Binding-site contacts:
Ligand atom O5 contacts residue ASN166 of chain 1.M at 2.4 Å (h-bond).
Ligand atom C2 contacts residue ASN166 of chain 1.M at 2.5 Å.
Ligand atom N2 contacts residue THR239 of chain 1.M at 3.2 Å (h-bond).
Ligand atom C1 contacts residue TRP237 of chain 1.M at 4.5 Å (hydrophobic).
Ligand atom C6 contacts residue TRP237 of chain 1.M at 4.4 Å (hydrophobic).
Ligand atom C5 contacts residue TRP237 of chain 1.M at 4.3 Å (hydrophobic).
Ligand atom C7 contacts residue THR239 of chain 1.M at 3.3 Å.
Ligand atom C5 contacts residue ASN166 of chain 1.M at 3.6 Å.
Ligand atom C3 contacts residue TRP237 of chain 1.M at 4.4 Å (hydrophobic).
Ligand atom C8 contacts residue THR239 of chain 1.M at 3.5 Å.
Ligand atom N2 contacts residue TRP237 of chain 1.M at 4.2 Å.
Ligand atom C4 contacts residue ASN166 of chain 1.M at 4.3 Å.
Ligand atom C1 contacts residue ASN166 of chain 1.M at 1.4 Å.
Ligand atom O7 contacts residue THR239 of chain 1.M at 3.9 Å.
Ligand atom C2 contacts residue THR239 of chain 1.M at 4.4 Å.
Ligand atom C8 contacts residue ASN166 of chain 1.M at 3.6 Å.
Ligand atom C3 contacts residue ASN166 of chain 1.M at 3.9 Å.
Ligand atom N2 contacts residue ASN166 of chain 1.M at 3.0 Å (h-bond).
Ligand atom C7 contacts residue ASN166 of chain 1.M at 3.8 Å.
Ligand atom O7 contacts residue TRP237 of chain 1.M at 4.2 Å.

Sequence of chain 1.M:
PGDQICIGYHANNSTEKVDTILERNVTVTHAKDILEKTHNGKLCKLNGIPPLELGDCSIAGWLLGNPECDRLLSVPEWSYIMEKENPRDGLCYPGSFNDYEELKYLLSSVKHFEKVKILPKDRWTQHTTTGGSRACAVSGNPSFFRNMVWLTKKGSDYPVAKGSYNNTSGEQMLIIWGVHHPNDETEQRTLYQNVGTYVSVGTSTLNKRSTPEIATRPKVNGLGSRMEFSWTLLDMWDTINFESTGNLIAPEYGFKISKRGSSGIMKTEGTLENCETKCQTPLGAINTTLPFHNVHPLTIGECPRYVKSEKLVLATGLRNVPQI

This protein binds this small molecule.
Small molecule (SMILES): CC(=O)N[C@H]1[C@H](O[C@H]2[C@H](O)[C@@H](NC(C)=O)CO[C@@H]2CO)O[C@H](CO)[C@@H](O[C@@H]2O[C@H](CO)[C@@H](O)[C@H](O)[C@@H]2O)[C@@H]1O